This protein binds this small molecule.
Small molecule (SMILES): Nc1ncnc2c1N1CN2[C@H]2C[C@]3(OP3(O)(O)OC[C@H]3OCC[C@@H]3O[P](=O)(O)OC[C@H]3O[C@@H]1C[C@@H]3O)[C@@H](CO[P](=O)(O)O[C@H]1CCO[C@@H]1COP(=O)=O)O2

Sequence of chain 2.A:
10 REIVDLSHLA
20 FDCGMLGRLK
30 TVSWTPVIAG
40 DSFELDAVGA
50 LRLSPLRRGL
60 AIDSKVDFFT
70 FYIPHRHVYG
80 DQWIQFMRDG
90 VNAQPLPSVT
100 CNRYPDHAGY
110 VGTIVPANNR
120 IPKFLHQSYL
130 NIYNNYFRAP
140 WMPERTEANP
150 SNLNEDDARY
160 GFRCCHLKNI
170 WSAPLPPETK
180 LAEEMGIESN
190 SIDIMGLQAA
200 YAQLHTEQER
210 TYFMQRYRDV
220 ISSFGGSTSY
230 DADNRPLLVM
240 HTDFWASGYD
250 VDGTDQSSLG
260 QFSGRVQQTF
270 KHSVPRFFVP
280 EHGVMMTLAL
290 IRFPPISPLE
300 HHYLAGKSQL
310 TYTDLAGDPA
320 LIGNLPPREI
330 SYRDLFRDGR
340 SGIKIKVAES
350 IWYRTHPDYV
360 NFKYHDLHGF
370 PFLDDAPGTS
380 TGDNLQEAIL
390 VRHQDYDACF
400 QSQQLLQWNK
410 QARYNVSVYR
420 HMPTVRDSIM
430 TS

Sequence of chain 1.A:
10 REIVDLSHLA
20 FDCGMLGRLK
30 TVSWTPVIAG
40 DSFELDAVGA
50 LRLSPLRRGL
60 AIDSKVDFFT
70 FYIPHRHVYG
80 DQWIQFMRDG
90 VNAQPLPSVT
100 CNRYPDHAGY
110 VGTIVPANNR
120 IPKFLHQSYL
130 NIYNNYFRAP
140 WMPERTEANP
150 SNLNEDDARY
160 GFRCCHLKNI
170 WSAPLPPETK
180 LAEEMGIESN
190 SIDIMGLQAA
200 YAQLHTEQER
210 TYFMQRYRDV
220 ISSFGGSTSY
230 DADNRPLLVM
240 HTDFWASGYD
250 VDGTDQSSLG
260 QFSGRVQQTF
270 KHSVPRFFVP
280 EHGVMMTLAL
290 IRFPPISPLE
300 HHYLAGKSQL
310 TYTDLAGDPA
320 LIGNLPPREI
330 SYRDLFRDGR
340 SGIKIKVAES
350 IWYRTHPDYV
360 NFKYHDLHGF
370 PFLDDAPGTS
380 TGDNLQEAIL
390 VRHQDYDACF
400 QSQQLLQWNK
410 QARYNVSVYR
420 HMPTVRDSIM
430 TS

Sequence of chain 1.C:
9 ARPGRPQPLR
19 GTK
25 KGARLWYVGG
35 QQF

Binding-site contacts:
Ligand atom C1' contacts residue PHE212 of chain 1.A at 3.5 Å (hydrophobic).
Ligand atom N6 contacts residue GLU208 of chain 1.A at 3.4 Å (salt-bridge).
Ligand atom C2 contacts residue ARG425 of chain 2.A at 3.1 Å.
Ligand atom OP2 contacts residue ARG425 of chain 2.A at 3.8 Å.
Ligand atom O3' contacts residue ARG28 of chain 1.C at 3.5 Å (salt-bridge).
Ligand atom C5' contacts residue TYR31 of chain 1.C at 2.9 Å (hydrophobic).
Ligand atom C1' contacts residue ALA27 of chain 1.C at 3.8 Å (hydrophobic).
Ligand atom O4' contacts residue PHE212 of chain 1.A at 3.4 Å.
Ligand atom C1' contacts residue DC1 of chain 1.E at 3.6 Å.
Ligand atom OP2 contacts residue DC1 of chain 1.H at 2.0 Å.
Ligand atom OP2 contacts residue THR423 of chain 2.A at 2.9 Å.
Ligand atom O5' contacts residue TYR31 of chain 1.C at 3.4 Å (h-bond).
Ligand atom N1 contacts residue GLU208 of chain 1.A at 1.5 Å (salt-bridge).
Ligand atom C2' contacts residue DC1 of chain 1.E at 2.2 Å.
Ligand atom P contacts residue DC1 of chain 1.H at 2.5 Å.
Ligand atom C2 contacts residue PHE212 of chain 1.A at 3.8 Å (hydrophobic).
Ligand atom O3' contacts residue ARG425 of chain 2.A at 3.8 Å.
Ligand atom N1 contacts residue ARG425 of chain 2.A at 3.6 Å (salt-bridge).
Ligand atom C5' contacts residue ARG28 of chain 1.C at 3.1 Å.
Ligand atom C5 contacts residue GLU208 of chain 1.A at 3.4 Å.
Ligand atom C2 contacts residue GLU208 of chain 1.A at 1.6 Å.
Ligand atom OP1 contacts residue GLY34 of chain 1.C at 3.8 Å.
Ligand atom O3' contacts residue DC1 of chain 1.E at 3.3 Å.
Ligand atom N3 contacts residue PHE212 of chain 1.A at 2.9 Å.
Ligand atom OP1 contacts residue ARG28 of chain 1.C at 3.2 Å (salt-bridge).
Ligand atom O3' contacts residue THR423 of chain 2.A at 3.8 Å.
Ligand atom C4' contacts residue DC1 of chain 1.H at 2.8 Å.
Ligand atom C4 contacts residue GLU208 of chain 1.A at 3.4 Å.
Ligand atom C4 contacts residue ARG425 of chain 2.A at 3.6 Å.
Ligand atom N3 contacts residue ARG425 of chain 2.A at 3.1 Å (salt-bridge).
Ligand atom C6 contacts residue GLU208 of chain 1.A at 2.6 Å.
Ligand atom C3' contacts residue DC1 of chain 1.E at 2.9 Å.
Ligand atom N3 contacts residue GLU208 of chain 1.A at 2.7 Å (salt-bridge).
Ligand atom O5' contacts residue ARG425 of chain 2.A at 2.8 Å.
Ligand atom O5' contacts residue DC1 of chain 1.H at 2.6 Å.
Ligand atom C5' contacts residue DC1 of chain 1.H at 2.3 Å.
Ligand atom P contacts residue ARG425 of chain 2.A at 3.5 Å.
Ligand atom O4' contacts residue ARG425 of chain 2.A at 3.7 Å.
Ligand atom OP2 contacts residue ASP426 of chain 2.A at 2.8 Å (salt-bridge).
Ligand atom O5' contacts residue ARG28 of chain 1.C at 3.4 Å.